Sequence of chain 1.A:
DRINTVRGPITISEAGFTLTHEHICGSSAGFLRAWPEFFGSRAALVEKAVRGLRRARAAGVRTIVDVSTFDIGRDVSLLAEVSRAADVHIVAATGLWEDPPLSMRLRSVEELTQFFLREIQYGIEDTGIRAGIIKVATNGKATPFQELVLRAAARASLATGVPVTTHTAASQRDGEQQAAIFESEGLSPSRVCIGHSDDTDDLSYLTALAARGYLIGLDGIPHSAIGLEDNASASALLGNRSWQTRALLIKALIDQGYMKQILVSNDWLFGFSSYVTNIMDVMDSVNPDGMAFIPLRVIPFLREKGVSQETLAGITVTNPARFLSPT

Binding-site contacts:
Ligand atom CAG contacts residue ILE255 of chain 1.A at 3.9 Å (hydrophobic).
Ligand atom CAE contacts residue THR312 of chain 1.A at 2.5 Å.
Ligand atom CAG contacts residue VAL308 of chain 1.A at 4.3 Å (hydrophobic).
Ligand atom CAC contacts residue THR312 of chain 1.A at 3.3 Å.
Ligand atom CAG contacts residue THR312 of chain 1.A at 3.2 Å.
Ligand atom CAF contacts residue THR312 of chain 1.A at 3.3 Å.
Ligand atom CAF contacts residue SER309 of chain 1.A at 3.7 Å.
Ligand atom CAH contacts residue VAL308 of chain 1.A at 3.7 Å (hydrophobic).
Ligand atom CAH contacts residue GLY307 of chain 1.A at 4.4 Å.
Ligand atom CAH contacts residue THR312 of chain 1.A at 3.2 Å.
Ligand atom CAH contacts residue SER309 of chain 1.A at 2.5 Å.
Ligand atom CAD contacts residue ILE255 of chain 1.A at 4.2 Å (hydrophobic).
Ligand atom CAG contacts residue SER309 of chain 1.A at 3.7 Å.
Ligand atom CAE contacts residue SER309 of chain 1.A at 1.4 Å.
Ligand atom CAD contacts residue MET260 of chain 1.A at 4.0 Å (hydrophobic).
Ligand atom CAI contacts residue SER309 of chain 1.A at 4.2 Å.
Ligand atom CAE contacts residue VAL308 of chain 1.A at 4.4 Å (hydrophobic).
Ligand atom CAI contacts residue THR312 of chain 1.A at 3.9 Å.
Ligand atom CAC contacts residue SER309 of chain 1.A at 2.5 Å.

A small-molecule ligand and the protein it binds are described below.
Small molecule (SMILES): CCC1(C)CCCCC1